This protein binds this small molecule.
Small molecule (SMILES): CC(=O)N[C@H]1[C@H](O[C@H]2[C@H](O)[C@@H](NC(C)=O)CO[C@@H]2CO)O[C@H](CO)[C@@H](O)[C@@H]1O

Sequence of chain 1.H:
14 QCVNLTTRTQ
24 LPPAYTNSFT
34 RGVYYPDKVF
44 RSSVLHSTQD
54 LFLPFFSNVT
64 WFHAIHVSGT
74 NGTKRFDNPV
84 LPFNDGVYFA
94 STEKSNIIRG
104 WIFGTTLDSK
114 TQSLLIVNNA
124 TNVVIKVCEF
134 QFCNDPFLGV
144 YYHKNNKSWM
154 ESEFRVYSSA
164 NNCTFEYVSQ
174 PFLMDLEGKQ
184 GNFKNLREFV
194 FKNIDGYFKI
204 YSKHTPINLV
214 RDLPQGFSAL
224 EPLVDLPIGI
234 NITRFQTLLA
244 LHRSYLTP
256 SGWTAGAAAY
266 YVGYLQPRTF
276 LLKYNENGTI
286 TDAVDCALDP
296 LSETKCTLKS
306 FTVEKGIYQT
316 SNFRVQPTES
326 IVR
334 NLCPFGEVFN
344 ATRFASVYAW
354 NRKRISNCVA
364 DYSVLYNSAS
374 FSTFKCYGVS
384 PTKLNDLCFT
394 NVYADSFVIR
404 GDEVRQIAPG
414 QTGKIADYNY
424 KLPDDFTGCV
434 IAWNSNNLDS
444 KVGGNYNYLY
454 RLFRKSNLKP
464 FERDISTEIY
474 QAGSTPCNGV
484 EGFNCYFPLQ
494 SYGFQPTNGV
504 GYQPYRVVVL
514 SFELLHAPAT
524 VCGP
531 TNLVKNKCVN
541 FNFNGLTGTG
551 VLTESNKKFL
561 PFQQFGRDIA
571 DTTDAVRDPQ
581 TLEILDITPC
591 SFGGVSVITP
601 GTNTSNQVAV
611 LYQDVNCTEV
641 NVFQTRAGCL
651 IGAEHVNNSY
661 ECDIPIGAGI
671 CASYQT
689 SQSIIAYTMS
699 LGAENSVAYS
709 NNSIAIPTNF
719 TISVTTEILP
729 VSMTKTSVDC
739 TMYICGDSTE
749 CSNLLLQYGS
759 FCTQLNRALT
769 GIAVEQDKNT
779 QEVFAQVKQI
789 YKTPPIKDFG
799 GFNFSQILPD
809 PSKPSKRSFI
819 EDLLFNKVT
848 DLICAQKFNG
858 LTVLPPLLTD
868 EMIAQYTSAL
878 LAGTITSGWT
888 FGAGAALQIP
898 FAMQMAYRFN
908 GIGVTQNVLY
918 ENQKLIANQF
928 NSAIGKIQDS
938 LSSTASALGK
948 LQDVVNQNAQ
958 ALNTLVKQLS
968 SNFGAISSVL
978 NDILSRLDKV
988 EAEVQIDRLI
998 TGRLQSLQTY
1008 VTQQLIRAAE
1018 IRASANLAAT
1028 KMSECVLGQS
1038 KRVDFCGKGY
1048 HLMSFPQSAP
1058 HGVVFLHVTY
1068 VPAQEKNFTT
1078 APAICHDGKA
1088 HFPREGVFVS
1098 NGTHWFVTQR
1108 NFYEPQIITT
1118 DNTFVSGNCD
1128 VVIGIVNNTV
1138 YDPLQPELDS

Binding-site contacts:
Ligand atom O5 contacts residue ASN1134 of chain 1.H at 2.3 Å (h-bond).
Ligand atom N2 contacts residue ASN1134 of chain 1.H at 2.9 Å (h-bond).
Ligand atom C7 contacts residue ASN1134 of chain 1.H at 3.7 Å.
Ligand atom C5 contacts residue ASN1134 of chain 1.H at 3.6 Å.
Ligand atom O6 contacts residue ASN1134 of chain 1.H at 3.8 Å.
Ligand atom C2 contacts residue ASN1134 of chain 1.H at 2.5 Å.
Ligand atom C4 contacts residue ASN1134 of chain 1.H at 4.2 Å.
Ligand atom C8 contacts residue ILE1132 of chain 1.H at 4.0 Å (hydrophobic).
Ligand atom C1 contacts residue ASN1134 of chain 1.H at 1.4 Å.
Ligand atom C6 contacts residue ASN1134 of chain 1.H at 4.3 Å.
Ligand atom C3 contacts residue ASN1134 of chain 1.H at 3.8 Å.
Ligand atom O7 contacts residue ASN1134 of chain 1.H at 4.0 Å.